Binding-site contacts:
Ligand atom N2 contacts residue ASN187 of chain 1.A at 2.9 Å (h-bond).
Ligand atom C7 contacts residue ASP185 of chain 1.A at 4.2 Å.
Ligand atom C4 contacts residue ASN187 of chain 1.A at 4.2 Å.
Ligand atom O7 contacts residue ASN187 of chain 1.A at 4.0 Å.
Ligand atom C7 contacts residue ASN187 of chain 1.A at 3.7 Å.
Ligand atom C2 contacts residue ASN187 of chain 1.A at 2.5 Å.
Ligand atom C3 contacts residue ASN187 of chain 1.A at 3.8 Å.
Ligand atom C5 contacts residue ASN187 of chain 1.A at 3.7 Å.
Ligand atom N2 contacts residue ASP185 of chain 1.A at 4.3 Å.
Ligand atom C1 contacts residue ASN187 of chain 1.A at 1.4 Å.
Ligand atom O5 contacts residue ASN187 of chain 1.A at 2.4 Å (h-bond).
Ligand atom C8 contacts residue ASP185 of chain 1.A at 3.8 Å.

A protein and the small-molecule ligand that binds it are described below.
Small molecule (SMILES): CC(=O)N[C@@H]1[C@@H](O)[C@H](O)[C@@H](CO)O[C@H]1O

Sequence of chain 1.A:
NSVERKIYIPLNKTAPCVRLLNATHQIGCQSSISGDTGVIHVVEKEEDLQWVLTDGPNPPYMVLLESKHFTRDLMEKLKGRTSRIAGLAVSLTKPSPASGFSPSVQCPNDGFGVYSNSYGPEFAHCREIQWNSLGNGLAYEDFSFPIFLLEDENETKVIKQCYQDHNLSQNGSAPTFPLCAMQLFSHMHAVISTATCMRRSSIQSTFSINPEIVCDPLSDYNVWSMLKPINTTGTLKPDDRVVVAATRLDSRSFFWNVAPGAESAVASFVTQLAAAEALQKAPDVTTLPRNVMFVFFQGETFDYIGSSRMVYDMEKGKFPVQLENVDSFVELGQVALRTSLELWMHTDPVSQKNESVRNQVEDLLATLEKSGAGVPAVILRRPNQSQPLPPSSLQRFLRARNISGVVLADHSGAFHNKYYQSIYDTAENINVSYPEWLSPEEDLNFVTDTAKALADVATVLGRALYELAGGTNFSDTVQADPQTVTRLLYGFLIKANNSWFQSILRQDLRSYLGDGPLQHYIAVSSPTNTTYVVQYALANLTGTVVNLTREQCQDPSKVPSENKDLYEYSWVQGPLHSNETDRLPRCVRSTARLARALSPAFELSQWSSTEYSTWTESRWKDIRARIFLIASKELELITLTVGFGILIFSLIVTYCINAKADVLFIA